A protein and the small-molecule ligand that binds it are described below.
Small molecule (SMILES): Cc1c(NC(=O)c2ccc(C(C)(C)C)cc2)cccc1-c1ncnc2[nH]c(-c3ccc(C(=O)N4CCN(C)CC4)cc3)cc12

Sequence of chain 1.B:
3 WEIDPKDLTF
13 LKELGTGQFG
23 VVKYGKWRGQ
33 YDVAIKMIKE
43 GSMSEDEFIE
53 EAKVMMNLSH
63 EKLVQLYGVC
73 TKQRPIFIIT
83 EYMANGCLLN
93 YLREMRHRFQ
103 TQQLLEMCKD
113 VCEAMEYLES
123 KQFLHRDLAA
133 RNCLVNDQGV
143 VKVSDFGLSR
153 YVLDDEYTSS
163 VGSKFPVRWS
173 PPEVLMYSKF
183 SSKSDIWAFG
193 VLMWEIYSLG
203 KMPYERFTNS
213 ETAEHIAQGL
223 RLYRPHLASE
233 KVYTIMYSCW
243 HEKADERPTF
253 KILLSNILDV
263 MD

Binding-site contacts:
Ligand atom C26 contacts residue ASP147 of chain 1.B at 3.6 Å.
Ligand atom N1 contacts residue TYR84 of chain 1.B at 3.7 Å.
Ligand atom C17 contacts residue ALA86 of chain 1.B at 3.3 Å (hydrophobic).
Ligand atom C18 contacts residue ALA86 of chain 1.B at 3.7 Å (hydrophobic).
Ligand atom C28 contacts residue ASN134 of chain 1.B at 3.5 Å.
Ligand atom C4 contacts residue LEU16 of chain 1.B at 3.7 Å (hydrophobic).
Ligand atom C5 contacts residue VAL24 of chain 1.B at 3.6 Å (hydrophobic).
Ligand atom C contacts residue LYS38 of chain 1.B at 3.7 Å.
Ligand atom C18 contacts residue TYR84 of chain 1.B at 3.5 Å (hydrophobic).
Ligand atom C30 contacts residue PHE21 of chain 1.B at 3.6 Å (hydrophobic).
Ligand atom C33 contacts residue ASP129 of chain 1.B at 3.6 Å.
Ligand atom C24 contacts residue ASN87 of chain 1.B at 3.5 Å.
Ligand atom C14 contacts residue GLY88 of chain 1.B at 3.8 Å.
Ligand atom C35 contacts residue VAL154 of chain 1.B at 3.5 Å (hydrophobic).
Ligand atom N2 contacts residue MET85 of chain 1.B at 2.8 Å (h-bond).
Ligand atom C24 contacts residue ALA86 of chain 1.B at 3.1 Å (hydrophobic).
Ligand atom C10 contacts residue GLY88 of chain 1.B at 3.8 Å.
Ligand atom C10 contacts residue MET85 of chain 1.B at 3.8 Å (hydrophobic).
Ligand atom C30 contacts residue GLN20 of chain 1.B at 3.7 Å.
Ligand atom N contacts residue ALA36 of chain 1.B at 3.7 Å.
Ligand atom N1 contacts residue MET85 of chain 1.B at 3.0 Å (h-bond).
Ligand atom C25 contacts residue LYS38 of chain 1.B at 3.4 Å.
Ligand atom C13 contacts residue GLY88 of chain 1.B at 3.5 Å.
Ligand atom O1 contacts residue LYS38 of chain 1.B at 2.8 Å (salt-bridge).
Ligand atom C18 contacts residue GLY88 of chain 1.B at 3.4 Å.
Ligand atom O1 contacts residue VAL24 of chain 1.B at 3.5 Å.
Ligand atom C8 contacts residue GLU83 of chain 1.B at 3.7 Å.
Ligand atom C3 contacts residue VAL24 of chain 1.B at 3.5 Å (hydrophobic).
Ligand atom C33 contacts residue GLN20 of chain 1.B at 3.8 Å.
Ligand atom C4 contacts residue VAL24 of chain 1.B at 3.5 Å (hydrophobic).
Ligand atom C23 contacts residue ALA86 of chain 1.B at 2.8 Å (hydrophobic).
Ligand atom C17 contacts residue GLY88 of chain 1.B at 3.7 Å.
Ligand atom C33 contacts residue TYR159 of chain 1.B at 3.5 Å (hydrophobic).
Ligand atom C8 contacts residue ALA36 of chain 1.B at 3.4 Å (hydrophobic).
Ligand atom C contacts residue ASP147 of chain 1.B at 3.4 Å.
Ligand atom N2 contacts residue TYR84 of chain 1.B at 3.5 Å.
Ligand atom C31 contacts residue PHE21 of chain 1.B at 3.8 Å (hydrophobic).
Ligand atom C27 contacts residue ASP147 of chain 1.B at 3.3 Å.
Ligand atom C9 contacts residue MET85 of chain 1.B at 3.7 Å (hydrophobic).
Ligand atom C18 contacts residue MET85 of chain 1.B at 3.4 Å (hydrophobic).